The protein below binds the small molecule below.
Small molecule (SMILES): O=C1O[C@H](CO)[C@@H](O)[C@H](O[C@H]2O[C@H](CO)[C@@H](O)[C@H](O)[C@@H]2O)[C@@H]1O

Binding-site contacts:
Ligand atom O2 contacts residue ASN30 of chain 1.A at 3.1 Å (h-bond).
Ligand atom C4 contacts residue VAL32 of chain 1.A at 4.4 Å (hydrophobic).
Ligand atom O3 contacts residue ASP28 of chain 1.A at 4.2 Å.
Ligand atom C6 contacts residue PRO39 of chain 1.A at 3.9 Å (hydrophobic).
Ligand atom C6 contacts residue ALA42 of chain 1.A at 4.5 Å (hydrophobic).
Ligand atom C4 contacts residue TYR34 of chain 1.A at 3.5 Å (hydrophobic).
Ligand atom O4 contacts residue TYR34 of chain 1.A at 2.7 Å (h-bond).
Ligand atom O4 contacts residue ASP28 of chain 1.A at 4.3 Å.
Ligand atom C6 contacts residue VAL32 of chain 1.A at 4.5 Å (hydrophobic).
Ligand atom C6 contacts residue PO41 of chain 1.J at 3.3 Å.
Ligand atom O2 contacts residue TYR34 of chain 1.A at 4.4 Å.
Ligand atom C2 contacts residue ASN30 of chain 1.A at 4.0 Å.
Ligand atom C1 contacts residue TYR34 of chain 1.A at 3.8 Å (hydrophobic).
Ligand atom C5 contacts residue ASN30 of chain 1.A at 4.0 Å.
Ligand atom C6 contacts residue ASN30 of chain 1.A at 4.0 Å.
Ligand atom C2 contacts residue TYR34 of chain 1.A at 3.6 Å (hydrophobic).
Ligand atom O3 contacts residue TYR34 of chain 1.A at 3.4 Å (h-bond).
Ligand atom O4 contacts residue PRO39 of chain 1.A at 4.1 Å.
Ligand atom O6 contacts residue PO41 of chain 1.J at 2.8 Å (h-bond).
Ligand atom C2 contacts residue GLN26 of chain 1.A at 3.7 Å.
Ligand atom C4 contacts residue GLN26 of chain 1.A at 4.4 Å.
Ligand atom C4 contacts residue ASN30 of chain 1.A at 4.2 Å.
Ligand atom C1 contacts residue GLN26 of chain 1.A at 4.3 Å.
Ligand atom C5 contacts residue ASP28 of chain 1.A at 4.1 Å.
Ligand atom C3 contacts residue TYR34 of chain 1.A at 4.0 Å (hydrophobic).
Ligand atom C1 contacts residue ASN30 of chain 1.A at 3.8 Å.
Ligand atom O2 contacts residue ASP28 of chain 1.A at 2.8 Å (salt-bridge).
Ligand atom O6 contacts residue ASN30 of chain 1.A at 4.4 Å.
Ligand atom O3 contacts residue GLN26 of chain 1.A at 3.2 Å (h-bond).
Ligand atom C2 contacts residue ASP28 of chain 1.A at 3.5 Å.
Ligand atom O6 contacts residue ALA42 of chain 1.A at 4.4 Å.
Ligand atom O5 contacts residue ASN30 of chain 1.A at 3.2 Å (h-bond).
Ligand atom C3 contacts residue GLN26 of chain 1.A at 3.8 Å.
Ligand atom O2 contacts residue GLN26 of chain 1.A at 3.2 Å (h-bond).

Sequence of chain 1.A:
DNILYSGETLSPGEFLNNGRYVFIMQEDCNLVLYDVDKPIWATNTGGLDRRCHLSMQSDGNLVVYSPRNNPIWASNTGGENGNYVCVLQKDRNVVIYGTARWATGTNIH